Binding-site contacts:
Ligand atom C6 contacts residue TRP103 of chain 1.G at 4.1 Å (hydrophobic).
Ligand atom C1 contacts residue ASN63 of chain 1.G at 1.4 Å.
Ligand atom C7 contacts residue HIS64 of chain 1.G at 4.1 Å.
Ligand atom O7 contacts residue HIS64 of chain 1.G at 3.1 Å.
Ligand atom C5 contacts residue ASN63 of chain 1.G at 3.7 Å.
Ligand atom C1 contacts residue SER59 of chain 1.G at 3.8 Å.
Ligand atom C7 contacts residue ASN63 of chain 1.G at 3.6 Å.
Ligand atom C6 contacts residue SER59 of chain 1.G at 4.2 Å.
Ligand atom C5 contacts residue TRP103 of chain 1.G at 4.2 Å (hydrophobic).
Ligand atom O7 contacts residue TRP60 of chain 1.G at 4.2 Å.
Ligand atom O5 contacts residue SER59 of chain 1.G at 3.9 Å.
Ligand atom O5 contacts residue ASN63 of chain 1.G at 2.4 Å (h-bond).
Ligand atom C2 contacts residue ASN63 of chain 1.G at 2.5 Å.
Ligand atom N2 contacts residue ASN63 of chain 1.G at 2.9 Å (h-bond).
Ligand atom C4 contacts residue TRP103 of chain 1.G at 4.1 Å (hydrophobic).
Ligand atom C8 contacts residue ASN63 of chain 1.G at 4.0 Å.
Ligand atom O7 contacts residue ASN63 of chain 1.G at 4.1 Å.
Ligand atom C4 contacts residue ASN63 of chain 1.G at 4.2 Å.
Ligand atom N2 contacts residue HIS64 of chain 1.G at 4.2 Å.
Ligand atom O4 contacts residue TRP103 of chain 1.G at 3.2 Å.
Ligand atom C3 contacts residue ASN63 of chain 1.G at 3.8 Å.
Ligand atom C5 contacts residue SER59 of chain 1.G at 3.7 Å.

This protein binds this small molecule.
Small molecule (SMILES): CC(=O)N[C@@H]1[C@@H](O)[C@H](O)[C@@H](CO)O[C@H]1O

Sequence of chain 1.G:
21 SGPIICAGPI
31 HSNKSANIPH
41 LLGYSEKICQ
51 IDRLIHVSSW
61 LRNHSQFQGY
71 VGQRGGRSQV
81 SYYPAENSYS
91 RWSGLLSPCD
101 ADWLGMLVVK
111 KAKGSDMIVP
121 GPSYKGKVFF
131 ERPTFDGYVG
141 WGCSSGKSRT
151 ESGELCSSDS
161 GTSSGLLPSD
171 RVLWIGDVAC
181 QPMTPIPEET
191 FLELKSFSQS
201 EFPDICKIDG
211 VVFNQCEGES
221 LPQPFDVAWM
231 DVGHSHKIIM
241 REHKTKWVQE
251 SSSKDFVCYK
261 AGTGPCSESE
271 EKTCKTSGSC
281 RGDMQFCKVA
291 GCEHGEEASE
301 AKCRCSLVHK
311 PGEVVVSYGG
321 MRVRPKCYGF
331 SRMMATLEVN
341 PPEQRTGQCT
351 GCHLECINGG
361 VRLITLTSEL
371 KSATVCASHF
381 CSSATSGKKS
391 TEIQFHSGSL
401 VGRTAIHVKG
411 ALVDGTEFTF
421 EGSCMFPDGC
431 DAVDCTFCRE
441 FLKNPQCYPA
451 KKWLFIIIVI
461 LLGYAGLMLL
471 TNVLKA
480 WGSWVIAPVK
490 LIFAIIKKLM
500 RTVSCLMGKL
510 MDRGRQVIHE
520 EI